This small molecule binds to this protein.
Small molecule (SMILES): O=c1[nH]cnc2c1ncn2[C@@H]1O[C@H](COP(=O)(O)O)[C@@H](O)[C@H]1O

Binding-site contacts:
Ligand atom N7 contacts residue LYS218 of chain 1.B at 3.7 Å.
Ligand atom O3' contacts residue GLU185 of chain 1.B at 3.4 Å (salt-bridge).
Ligand atom C2 contacts residue TYR239 of chain 1.B at 3.4 Å (hydrophobic).
Ligand atom C8 contacts residue ILE187 of chain 1.B at 3.5 Å (hydrophobic).
Ligand atom O2P contacts residue ASP189 of chain 1.B at 3.2 Å.
Ligand atom C2 contacts residue VAL240 of chain 1.B at 3.7 Å (hydrophobic).
Ligand atom N1 contacts residue TYR239 of chain 1.B at 3.5 Å.
Ligand atom C2' contacts residue ILE187 of chain 1.B at 3.8 Å (hydrophobic).
Ligand atom O1P contacts residue GLY191 of chain 1.B at 3.3 Å (h-bond).
Ligand atom O2' contacts residue ASP186 of chain 1.B at 3.7 Å.
Ligand atom O3P contacts residue GLY191 of chain 1.B at 3.3 Å (h-bond).
Ligand atom P contacts residue THR193 of chain 1.B at 3.5 Å.
Ligand atom N7 contacts residue ILE187 of chain 1.B at 3.6 Å.
Ligand atom O5' contacts residue THR193 of chain 1.B at 3.0 Å (h-bond).
Ligand atom O1P contacts residue THR190 of chain 1.B at 3.6 Å (h-bond).
Ligand atom O3P contacts residue ARG192 of chain 1.B at 3.5 Å (salt-bridge).
Ligand atom P contacts residue THR190 of chain 1.B at 3.1 Å.
Ligand atom O1P contacts residue ALA188 of chain 1.B at 3.7 Å.
Ligand atom O3' contacts residue ILE187 of chain 1.B at 3.8 Å.
Ligand atom C6 contacts residue TYR239 of chain 1.B at 3.8 Å (hydrophobic).
Ligand atom N9 contacts residue ILE187 of chain 1.B at 3.6 Å.
Ligand atom N3 contacts residue TYR239 of chain 1.B at 3.7 Å.
Ligand atom C4 contacts residue ILE187 of chain 1.B at 3.7 Å (hydrophobic).
Ligand atom P contacts residue ASP189 of chain 1.B at 3.8 Å.
Ligand atom C5' contacts residue THR193 of chain 1.B at 3.3 Å.
Ligand atom N1 contacts residue VAL240 of chain 1.B at 3.0 Å (h-bond).
Ligand atom C6 contacts residue LYS218 of chain 1.B at 3.5 Å.
Ligand atom O6 contacts residue ARG238 of chain 1.B at 3.9 Å.
Ligand atom O6 contacts residue VAL240 of chain 1.B at 3.1 Å (h-bond).
Ligand atom O1P contacts residue ASP189 of chain 1.B at 3.0 Å (salt-bridge).
Ligand atom O3P contacts residue THR190 of chain 1.B at 2.3 Å (h-bond).
Ligand atom C6 contacts residue VAL240 of chain 1.B at 3.5 Å (hydrophobic).
Ligand atom O6 contacts residue TYR239 of chain 1.B at 3.5 Å.
Ligand atom O2P contacts residue THR190 of chain 1.B at 2.7 Å (h-bond).
Ligand atom P contacts residue GLY191 of chain 1.B at 3.7 Å.
Ligand atom C2 contacts residue PHE245 of chain 1.B at 3.7 Å (hydrophobic).
Ligand atom O6 contacts residue LYS218 of chain 1.B at 2.4 Å (salt-bridge).
Ligand atom C5 contacts residue ILE187 of chain 1.B at 3.7 Å (hydrophobic).
Ligand atom C5 contacts residue LYS218 of chain 1.B at 3.9 Å.
Ligand atom O3P contacts residue THR193 of chain 1.B at 2.8 Å (h-bond).

Sequence of chain 1.B:
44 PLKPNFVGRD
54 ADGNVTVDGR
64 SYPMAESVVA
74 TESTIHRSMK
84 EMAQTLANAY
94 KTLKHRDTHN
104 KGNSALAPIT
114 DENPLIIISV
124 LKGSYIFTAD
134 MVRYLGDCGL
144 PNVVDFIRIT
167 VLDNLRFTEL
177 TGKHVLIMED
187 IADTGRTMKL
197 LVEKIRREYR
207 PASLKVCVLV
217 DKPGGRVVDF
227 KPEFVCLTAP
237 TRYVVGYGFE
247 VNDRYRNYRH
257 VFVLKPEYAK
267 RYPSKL